Binding-site contacts:
Ligand atom O contacts residue GLU44 of chain 1.E at 3.4 Å (salt-bridge).
Ligand atom CD2 contacts residue ARG26 of chain 1.E at 3.6 Å.
Ligand atom CZ contacts residue GLU119 of chain 1.E at 3.2 Å.
Ligand atom CD1 contacts residue GLY23 of chain 1.E at 3.4 Å.
Ligand atom O contacts residue GLY66 of chain 1.E at 3.5 Å (h-bond).
Ligand atom CG contacts residue ARG26 of chain 1.E at 3.4 Å.
Ligand atom OXT contacts residue ASN45 of chain 1.E at 3.8 Å.
Ligand atom O contacts residue PHE68 of chain 1.E at 3.1 Å (h-bond).
Ligand atom CA contacts residue SER146 of chain 1.D at 3.7 Å.
Ligand atom CA contacts residue SER146 of chain 1.D at 3.4 Å.
Ligand atom C contacts residue ASP144 of chain 1.D at 3.6 Å.
Ligand atom CB contacts residue ALA27 of chain 1.E at 3.5 Å (hydrophobic).
Ligand atom O contacts residue LYS28 of chain 1.E at 3.4 Å.
Ligand atom C contacts residue ASN45 of chain 1.E at 3.5 Å.
Ligand atom N contacts residue ASP144 of chain 1.D at 3.3 Å (salt-bridge).
Ligand atom CD1 contacts residue GLY66 of chain 1.E at 3.6 Å.
Ligand atom CE1 contacts residue GLU119 of chain 1.E at 3.2 Å.
Ligand atom O contacts residue SER146 of chain 1.D at 3.2 Å (h-bond).
Ligand atom CA contacts residue GLY66 of chain 1.E at 3.4 Å.
Ligand atom OE1 contacts residue ILE147 of chain 1.D at 2.8 Å (h-bond).
Ligand atom CD1 contacts residue LYS67 of chain 1.E at 3.5 Å.
Ligand atom CE1 contacts residue GLY23 of chain 1.E at 3.3 Å.
Ligand atom OH contacts residue GLU119 of chain 1.E at 2.4 Å (salt-bridge).
Ligand atom O contacts residue ASN45 of chain 1.E at 2.9 Å (h-bond).
Ligand atom OXT contacts residue LYS52 of chain 1.E at 3.2 Å (salt-bridge).
Ligand atom NE2 contacts residue ILE147 of chain 1.D at 2.2 Å (h-bond).
Ligand atom O contacts residue LYS67 of chain 1.E at 3.1 Å.
Ligand atom CA contacts residue ASP144 of chain 1.D at 3.2 Å.
Ligand atom O contacts residue LYS28 of chain 1.E at 3.4 Å (salt-bridge).
Ligand atom NE2 contacts residue LEU50 of chain 1.E at 3.2 Å.
Ligand atom O contacts residue ALA27 of chain 1.E at 3.6 Å.
Ligand atom CB contacts residue ARG26 of chain 1.E at 3.1 Å.
Ligand atom CD contacts residue ILE147 of chain 1.D at 3.0 Å (hydrophobic).
Ligand atom C contacts residue SER146 of chain 1.D at 3.0 Å.
Ligand atom N contacts residue SER146 of chain 1.D at 3.1 Å (h-bond).
Ligand atom OE1 contacts residue SER146 of chain 1.D at 3.6 Å.
Ligand atom C contacts residue LYS52 of chain 1.E at 3.3 Å.
Ligand atom CA contacts residue LYS67 of chain 1.E at 3.7 Å.
Ligand atom CB contacts residue SER146 of chain 1.D at 3.2 Å.
Ligand atom O contacts residue LYS52 of chain 1.E at 2.7 Å (salt-bridge).

Sequence of chain 1.D:
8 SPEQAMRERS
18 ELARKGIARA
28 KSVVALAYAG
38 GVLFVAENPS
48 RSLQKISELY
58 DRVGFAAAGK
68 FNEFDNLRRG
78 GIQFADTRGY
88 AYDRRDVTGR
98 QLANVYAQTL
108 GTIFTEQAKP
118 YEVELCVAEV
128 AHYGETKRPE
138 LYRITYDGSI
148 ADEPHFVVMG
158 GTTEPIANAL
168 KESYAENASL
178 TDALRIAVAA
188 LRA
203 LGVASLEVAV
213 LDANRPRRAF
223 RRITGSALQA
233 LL

Sequence of chain 1.E:
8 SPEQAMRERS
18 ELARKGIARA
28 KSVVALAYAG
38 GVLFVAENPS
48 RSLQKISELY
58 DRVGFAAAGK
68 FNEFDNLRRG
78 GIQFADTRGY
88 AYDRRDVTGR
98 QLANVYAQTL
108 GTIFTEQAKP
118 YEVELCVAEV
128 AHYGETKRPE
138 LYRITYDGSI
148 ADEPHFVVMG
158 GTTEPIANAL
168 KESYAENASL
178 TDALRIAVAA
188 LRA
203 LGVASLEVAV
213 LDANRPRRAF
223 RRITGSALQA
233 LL

This protein binds this small molecule.
Small molecule (SMILES): CC(C)C[C@H](NC(=O)[C@H](Cc1ccc(O)cc1)NC(=O)[C@H](CCC(N)=O)NC(=O)CN)C(=O)O